Sequence of chain 1.A:
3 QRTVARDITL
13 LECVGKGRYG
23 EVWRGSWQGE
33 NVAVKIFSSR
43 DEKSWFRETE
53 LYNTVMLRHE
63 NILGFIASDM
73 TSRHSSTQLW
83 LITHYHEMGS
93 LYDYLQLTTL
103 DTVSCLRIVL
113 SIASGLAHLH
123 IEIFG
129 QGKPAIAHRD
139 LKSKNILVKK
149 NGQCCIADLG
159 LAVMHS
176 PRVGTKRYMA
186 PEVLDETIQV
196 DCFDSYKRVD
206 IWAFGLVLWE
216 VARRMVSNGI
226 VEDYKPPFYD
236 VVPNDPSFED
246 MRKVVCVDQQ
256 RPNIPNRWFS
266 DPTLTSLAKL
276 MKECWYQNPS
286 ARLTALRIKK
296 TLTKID

A small-molecule ligand and the protein it binds are described below.
Small molecule (SMILES): COc1cc(-c2cncc(-c3ccc(C4CCN(C)CC4)cc3)c2C)cc(OC)c1OC

Binding-site contacts:
Ligand atom N08 contacts residue LEU145 of chain 1.A at 3.3 Å.
Ligand atom N08 contacts residue TYR87 of chain 1.A at 3.8 Å.
Ligand atom C09 contacts residue TYR87 of chain 1.A at 3.8 Å (hydrophobic).
Ligand atom C29 contacts residue ASN143 of chain 1.A at 3.4 Å.
Ligand atom C06 contacts residue LEU145 of chain 1.A at 3.4 Å (hydrophobic).
Ligand atom C09 contacts residue HIS88 of chain 1.A at 3.1 Å.
Ligand atom C12 contacts residue GLY91 of chain 1.A at 3.6 Å.
Ligand atom C07 contacts residue HIS86 of chain 1.A at 3.9 Å.
Ligand atom C01 contacts residue ALA35 of chain 1.A at 3.5 Å (hydrophobic).
Ligand atom C04 contacts residue VAL24 of chain 1.A at 3.9 Å (hydrophobic).
Ligand atom C26 contacts residue LEU145 of chain 1.A at 3.8 Å (hydrophobic).
Ligand atom C01 contacts residue THR85 of chain 1.A at 3.4 Å.
Ligand atom C25 contacts residue VAL24 of chain 1.A at 3.7 Å (hydrophobic).
Ligand atom C04 contacts residue THR85 of chain 1.A at 3.8 Å.
Ligand atom C11 contacts residue VAL16 of chain 1.A at 3.8 Å (hydrophobic).
Ligand atom C23 contacts residue VAL16 of chain 1.A at 3.7 Å (hydrophobic).
Ligand atom C21 contacts residue GLU89 of chain 1.A at 3.7 Å.
Ligand atom C09 contacts residue LEU145 of chain 1.A at 3.4 Å (hydrophobic).
Ligand atom C32 contacts residue ASP156 of chain 1.A at 3.7 Å.
Ligand atom C07 contacts residue LEU145 of chain 1.A at 3.3 Å (hydrophobic).
Ligand atom C24 contacts residue LEU145 of chain 1.A at 3.5 Å (hydrophobic).
Ligand atom C14 contacts residue VAL16 of chain 1.A at 3.8 Å (hydrophobic).
Ligand atom C32 contacts residue LEU83 of chain 1.A at 3.9 Å (hydrophobic).
Ligand atom C16 contacts residue VAL16 of chain 1.A at 3.7 Å (hydrophobic).
Ligand atom C23 contacts residue TYR87 of chain 1.A at 3.2 Å (hydrophobic).
Ligand atom C22 contacts residue TYR87 of chain 1.A at 3.2 Å (hydrophobic).
Ligand atom C04 contacts residue ALA35 of chain 1.A at 3.8 Å (hydrophobic).
Ligand atom O28 contacts residue ALA155 of chain 1.A at 3.5 Å.
Ligand atom O31 contacts residue LYS37 of chain 1.A at 3.6 Å.
Ligand atom C29 contacts residue ALA155 of chain 1.A at 3.7 Å (hydrophobic).
Ligand atom N08 contacts residue HIS88 of chain 1.A at 3.0 Å (h-bond).
Ligand atom C10 contacts residue LEU145 of chain 1.A at 3.5 Å (hydrophobic).
Ligand atom C07 contacts residue ALA35 of chain 1.A at 3.7 Å (hydrophobic).
Ligand atom C29 contacts residue LYS142 of chain 1.A at 3.5 Å.
Ligand atom C23 contacts residue HIS88 of chain 1.A at 3.8 Å.
Ligand atom C01 contacts residue LEU83 of chain 1.A at 3.4 Å (hydrophobic).
Ligand atom O02 contacts residue LYS37 of chain 1.A at 3.5 Å.
Ligand atom C13 contacts residue GLY91 of chain 1.A at 3.7 Å.
Ligand atom C01 contacts residue LYS37 of chain 1.A at 3.4 Å.
Ligand atom C22 contacts residue VAL16 of chain 1.A at 3.6 Å (hydrophobic).